Binding-site contacts:
Ligand atom C3 contacts residue HIS113 of chain 1.A at 3.7 Å.
Ligand atom C6 contacts residue HIS113 of chain 1.A at 3.8 Å.
Ligand atom C5 contacts residue HIS113 of chain 1.A at 3.8 Å.
Ligand atom C4 contacts residue ASP110 of chain 1.A at 4.0 Å.
Ligand atom CL contacts residue GLN117 of chain 1.A at 3.1 Å.
Ligand atom O10 contacts residue HIS113 of chain 1.A at 3.9 Å.
Ligand atom C8 contacts residue HIS113 of chain 1.A at 4.0 Å.
Ligand atom C4 contacts residue HIS113 of chain 1.A at 3.6 Å.
Ligand atom O10 contacts residue ASP110 of chain 1.A at 3.8 Å.
Ligand atom C12 contacts residue HIS113 of chain 1.A at 4.2 Å.
Ligand atom C4 contacts residue TYR114 of chain 1.A at 4.1 Å (hydrophobic).
Ligand atom C12 contacts residue LYS106 of chain 1.A at 4.1 Å.
Ligand atom O10 contacts residue HIS79 of chain 1.A at 4.4 Å.
Ligand atom C2 contacts residue HIS113 of chain 1.A at 3.5 Å.
Ligand atom C1 contacts residue HIS113 of chain 1.A at 3.5 Å.
Ligand atom C5 contacts residue HIS79 of chain 1.A at 3.7 Å.
Ligand atom CL contacts residue HIS113 of chain 1.A at 3.7 Å.
Ligand atom C12 contacts residue ASP110 of chain 1.A at 4.4 Å.
Ligand atom C1 contacts residue TYR114 of chain 1.A at 3.6 Å (hydrophobic).
Ligand atom C6 contacts residue HIS79 of chain 1.A at 3.5 Å.
Ligand atom C2 contacts residue TYR114 of chain 1.A at 4.5 Å (hydrophobic).
Ligand atom CL contacts residue TYR114 of chain 1.A at 4.0 Å.
Ligand atom C2 contacts residue HIS79 of chain 1.A at 3.6 Å.
Ligand atom C9 contacts residue HIS113 of chain 1.A at 4.3 Å.
Ligand atom C3 contacts residue HIS79 of chain 1.A at 3.6 Å.
Ligand atom C1 contacts residue HIS79 of chain 1.A at 3.8 Å.
Ligand atom O7 contacts residue HIS113 of chain 1.A at 4.2 Å.
Ligand atom O7 contacts residue HIS79 of chain 1.A at 3.9 Å.
Ligand atom C4 contacts residue HIS79 of chain 1.A at 3.8 Å.
Ligand atom C1 contacts residue ASP110 of chain 1.A at 4.4 Å.
Ligand atom CL contacts residue HIS79 of chain 1.A at 4.0 Å.

Sequence of chain 1.A:
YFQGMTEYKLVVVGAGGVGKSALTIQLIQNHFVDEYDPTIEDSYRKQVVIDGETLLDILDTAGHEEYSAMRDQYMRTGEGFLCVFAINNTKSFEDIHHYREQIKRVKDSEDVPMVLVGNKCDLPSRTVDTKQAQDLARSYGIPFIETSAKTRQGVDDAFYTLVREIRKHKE

The small molecule below binds the protein below.
Small molecule (SMILES): NC[C@@H]1COc2cc(Cl)ccc2O1